A small-molecule ligand and the protein it binds are described below.
Small molecule (SMILES): CC(=O)N[C@H]1[C@H](O[C@H]2[C@H](O)[C@@H](NC(C)=O)CO[C@@H]2CO)O[C@H](CO)[C@@H](O)[C@@H]1O

Binding-site contacts:
Ligand atom C1 contacts residue ASN788 of chain 1.B at 1.4 Å.
Ligand atom N2 contacts residue ASN788 of chain 1.B at 2.9 Å (h-bond).
Ligand atom C6 contacts residue SER790 of chain 1.B at 4.1 Å.
Ligand atom C5 contacts residue ASN788 of chain 1.B at 3.7 Å.
Ligand atom C8 contacts residue ASN788 of chain 1.B at 4.2 Å.
Ligand atom C4 contacts residue ASN788 of chain 1.B at 4.2 Å.
Ligand atom C5 contacts residue SER790 of chain 1.B at 3.3 Å.
Ligand atom O6 contacts residue ASN788 of chain 1.B at 4.5 Å.
Ligand atom C1 contacts residue SER790 of chain 1.B at 3.2 Å.
Ligand atom O6 contacts residue SER790 of chain 1.B at 4.3 Å.
Ligand atom C3 contacts residue ASN788 of chain 1.B at 3.8 Å.
Ligand atom C7 contacts residue ASN788 of chain 1.B at 3.1 Å.
Ligand atom C5 contacts residue GLN791 of chain 1.B at 3.8 Å.
Ligand atom C2 contacts residue SER790 of chain 1.B at 4.4 Å.
Ligand atom O5 contacts residue SER790 of chain 1.B at 3.2 Å (h-bond).
Ligand atom C2 contacts residue ASN788 of chain 1.B at 2.5 Å.
Ligand atom C6 contacts residue GLN791 of chain 1.B at 3.6 Å.
Ligand atom O5 contacts residue GLN791 of chain 1.B at 4.2 Å.
Ligand atom C4 contacts residue SER790 of chain 1.B at 4.5 Å.
Ligand atom O7 contacts residue ASN788 of chain 1.B at 2.9 Å (h-bond).
Ligand atom O6 contacts residue GLN791 of chain 1.B at 3.9 Å.
Ligand atom O5 contacts residue ASN788 of chain 1.B at 2.4 Å (h-bond).

Sequence of chain 1.B:
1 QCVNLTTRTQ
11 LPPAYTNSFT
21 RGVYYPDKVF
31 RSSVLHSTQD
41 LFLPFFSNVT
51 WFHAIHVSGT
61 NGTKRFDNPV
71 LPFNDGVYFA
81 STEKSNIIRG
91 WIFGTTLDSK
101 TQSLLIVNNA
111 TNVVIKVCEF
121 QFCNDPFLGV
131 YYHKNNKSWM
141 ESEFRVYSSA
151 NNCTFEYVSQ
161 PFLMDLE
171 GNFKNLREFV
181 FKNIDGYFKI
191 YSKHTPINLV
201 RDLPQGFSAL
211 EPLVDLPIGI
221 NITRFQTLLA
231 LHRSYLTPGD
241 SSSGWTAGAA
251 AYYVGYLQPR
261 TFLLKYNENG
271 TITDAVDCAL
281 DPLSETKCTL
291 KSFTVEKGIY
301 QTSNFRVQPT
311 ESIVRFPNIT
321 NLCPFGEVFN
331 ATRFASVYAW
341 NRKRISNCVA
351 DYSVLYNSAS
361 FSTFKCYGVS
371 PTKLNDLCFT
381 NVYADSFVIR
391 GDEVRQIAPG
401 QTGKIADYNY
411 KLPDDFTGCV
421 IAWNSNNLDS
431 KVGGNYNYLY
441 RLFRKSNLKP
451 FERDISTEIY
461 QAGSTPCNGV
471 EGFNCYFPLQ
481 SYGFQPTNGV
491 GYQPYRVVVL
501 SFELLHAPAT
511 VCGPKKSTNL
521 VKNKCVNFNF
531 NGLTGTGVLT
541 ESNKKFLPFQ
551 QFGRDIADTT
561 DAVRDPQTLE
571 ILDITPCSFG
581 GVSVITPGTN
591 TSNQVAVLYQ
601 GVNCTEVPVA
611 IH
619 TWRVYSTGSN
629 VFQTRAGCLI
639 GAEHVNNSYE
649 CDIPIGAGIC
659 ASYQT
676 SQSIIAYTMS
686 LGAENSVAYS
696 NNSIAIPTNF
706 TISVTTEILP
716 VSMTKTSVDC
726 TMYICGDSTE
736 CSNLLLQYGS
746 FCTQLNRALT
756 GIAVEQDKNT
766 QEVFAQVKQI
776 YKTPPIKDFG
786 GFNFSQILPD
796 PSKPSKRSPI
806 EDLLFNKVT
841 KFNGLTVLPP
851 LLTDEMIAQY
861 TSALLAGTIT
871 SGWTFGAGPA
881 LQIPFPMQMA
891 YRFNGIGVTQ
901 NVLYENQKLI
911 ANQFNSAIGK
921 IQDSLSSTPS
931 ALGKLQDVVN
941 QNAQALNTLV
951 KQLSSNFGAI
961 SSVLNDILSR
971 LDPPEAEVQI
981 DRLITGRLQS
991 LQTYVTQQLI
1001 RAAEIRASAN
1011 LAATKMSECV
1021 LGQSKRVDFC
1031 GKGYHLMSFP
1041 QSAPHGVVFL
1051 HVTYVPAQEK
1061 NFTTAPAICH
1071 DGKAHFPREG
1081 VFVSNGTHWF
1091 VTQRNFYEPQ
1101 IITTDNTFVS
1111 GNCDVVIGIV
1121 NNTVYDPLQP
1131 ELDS